Sequence of chain 1.A:
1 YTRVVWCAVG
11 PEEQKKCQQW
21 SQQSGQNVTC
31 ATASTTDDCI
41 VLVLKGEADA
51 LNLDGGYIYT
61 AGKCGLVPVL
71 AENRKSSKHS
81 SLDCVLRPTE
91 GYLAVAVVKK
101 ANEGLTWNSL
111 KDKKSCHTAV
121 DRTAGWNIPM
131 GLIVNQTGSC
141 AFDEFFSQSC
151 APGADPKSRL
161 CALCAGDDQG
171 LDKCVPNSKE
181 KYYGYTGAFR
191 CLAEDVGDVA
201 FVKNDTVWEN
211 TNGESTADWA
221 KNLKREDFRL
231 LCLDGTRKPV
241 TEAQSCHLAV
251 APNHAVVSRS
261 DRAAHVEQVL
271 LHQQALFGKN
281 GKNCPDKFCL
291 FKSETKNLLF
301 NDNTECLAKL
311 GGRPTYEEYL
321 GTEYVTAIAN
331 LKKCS

The small molecule below binds the protein below.
Small molecule (SMILES): CC(C)C[C@H](N)C(=O)N[C@@H](CCC(=O)O)C(=O)N[C@@H](C)C(=O)N[C@@H](CS)C(=O)N[C@@H](C)C(=O)N[C@H](C=O)Cc1ccccc1

Binding-site contacts:
Ligand atom CE2 contacts residue ASP37 of chain 1.A at 4.4 Å.
Ligand atom CB contacts residue CYS64 of chain 1.A at 3.1 Å (hydrophobic).
Ligand atom CE2 contacts residue ILE40 of chain 1.A at 3.9 Å (hydrophobic).
Ligand atom CE1 contacts residue ASP37 of chain 1.A at 4.1 Å.
Ligand atom CZ contacts residue THR60 of chain 1.A at 4.0 Å.
Ligand atom C contacts residue LYS63 of chain 1.A at 3.8 Å.
Ligand atom CB contacts residue LYS63 of chain 1.A at 3.9 Å.
Ligand atom CE2 contacts residue VAL41 of chain 1.A at 4.0 Å (hydrophobic).
Ligand atom CD2 contacts residue VAL41 of chain 1.A at 3.8 Å (hydrophobic).
Ligand atom CB contacts residue VAL41 of chain 1.A at 4.2 Å (hydrophobic).
Ligand atom C contacts residue CYS64 of chain 1.A at 4.1 Å (hydrophobic).
Ligand atom C contacts residue LYS63 of chain 1.A at 4.4 Å.
Ligand atom N contacts residue CYS64 of chain 1.A at 3.8 Å.
Ligand atom CA contacts residue LYS63 of chain 1.A at 3.8 Å.
Ligand atom N contacts residue LYS63 of chain 1.A at 3.8 Å.
Ligand atom O contacts residue LYS63 of chain 1.A at 2.7 Å (salt-bridge).
Ligand atom CZ contacts residue ASP37 of chain 1.A at 3.9 Å.
Ligand atom C contacts residue LYS63 of chain 1.A at 3.3 Å.
Ligand atom O contacts residue LYS63 of chain 1.A at 4.2 Å.
Ligand atom N contacts residue CYS64 of chain 1.A at 4.4 Å.
Ligand atom N contacts residue LYS63 of chain 1.A at 3.9 Å.
Ligand atom CE2 contacts residue THR60 of chain 1.A at 3.9 Å.
Ligand atom SG contacts residue LEU44 of chain 1.A at 4.3 Å.
Ligand atom SG contacts residue CYS64 of chain 1.A at 2.1 Å (h-bond).
Ligand atom CD2 contacts residue CYS64 of chain 1.A at 3.7 Å (hydrophobic).
Ligand atom CD1 contacts residue VAL41 of chain 1.A at 3.7 Å (hydrophobic).
Ligand atom CA contacts residue LYS63 of chain 1.A at 4.3 Å.
Ligand atom CA contacts residue LYS63 of chain 1.A at 3.8 Å.
Ligand atom CA contacts residue CYS64 of chain 1.A at 3.6 Å (hydrophobic).
Ligand atom CE2 contacts residue CYS64 of chain 1.A at 4.1 Å (hydrophobic).
Ligand atom CE1 contacts residue VAL41 of chain 1.A at 4.0 Å (hydrophobic).
Ligand atom O contacts residue LYS63 of chain 1.A at 3.0 Å (salt-bridge).
Ligand atom CB contacts residue ALA329 of chain 1.A at 4.0 Å (hydrophobic).
Ligand atom CD2 contacts residue LEU44 of chain 1.A at 3.9 Å (hydrophobic).
Ligand atom CG contacts residue VAL41 of chain 1.A at 3.6 Å (hydrophobic).
Ligand atom CZ contacts residue VAL41 of chain 1.A at 4.1 Å (hydrophobic).